Sequence of chain 1.C:
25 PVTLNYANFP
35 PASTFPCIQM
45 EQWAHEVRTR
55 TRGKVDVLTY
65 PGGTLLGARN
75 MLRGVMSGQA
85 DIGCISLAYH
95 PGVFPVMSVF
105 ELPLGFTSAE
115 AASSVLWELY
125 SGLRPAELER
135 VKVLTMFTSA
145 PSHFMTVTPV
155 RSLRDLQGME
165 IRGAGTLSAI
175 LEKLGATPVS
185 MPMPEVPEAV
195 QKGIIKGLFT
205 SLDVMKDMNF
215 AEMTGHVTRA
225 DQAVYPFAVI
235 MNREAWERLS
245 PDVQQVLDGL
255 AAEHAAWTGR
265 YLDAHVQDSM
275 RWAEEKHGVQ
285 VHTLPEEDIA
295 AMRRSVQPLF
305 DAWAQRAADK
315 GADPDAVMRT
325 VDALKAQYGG

This small molecule binds to this protein.
Small molecule (SMILES): O=C(O)C(=O)Cc1c[nH]c2ccccc12

Binding-site contacts:
Ligand atom OAC contacts residue ARG166 of chain 1.C at 2.7 Å (salt-bridge).
Ligand atom OAB contacts residue TYR229 of chain 1.C at 3.3 Å.
Ligand atom CAL contacts residue THR204 of chain 1.C at 3.4 Å.
Ligand atom NAJ contacts residue VAL208 of chain 1.C at 3.7 Å.
Ligand atom CAG contacts residue PHE231 of chain 1.C at 3.8 Å (hydrophobic).
Ligand atom CAI contacts residue TYR229 of chain 1.C at 3.5 Å (hydrophobic).
Ligand atom CAK contacts residue TYR229 of chain 1.C at 3.5 Å (hydrophobic).
Ligand atom CAE contacts residue PRO34 of chain 1.C at 3.9 Å (hydrophobic).
Ligand atom OAB contacts residue THR204 of chain 1.C at 2.6 Å (h-bond).
Ligand atom OAA contacts residue PHE231 of chain 1.C at 3.5 Å.
Ligand atom CAG contacts residue MET187 of chain 1.C at 3.9 Å (hydrophobic).
Ligand atom CAM contacts residue THR204 of chain 1.C at 3.6 Å.
Ligand atom NAJ contacts residue PHE39 of chain 1.C at 3.5 Å.
Ligand atom CAN contacts residue ASP207 of chain 1.C at 3.7 Å.
Ligand atom NAJ contacts residue SER205 of chain 1.C at 3.9 Å.
Ligand atom CAH contacts residue THR204 of chain 1.C at 3.4 Å.
Ligand atom OAA contacts residue SER90 of chain 1.C at 2.9 Å (h-bond).
Ligand atom OAB contacts residue ARG166 of chain 1.C at 3.0 Å (salt-bridge).
Ligand atom CAL contacts residue TYR229 of chain 1.C at 3.4 Å (hydrophobic).
Ligand atom CAK contacts residue TYR93 of chain 1.C at 3.4 Å (hydrophobic).
Ligand atom CAF contacts residue PRO40 of chain 1.C at 3.7 Å (hydrophobic).
Ligand atom OAA contacts residue TYR229 of chain 1.C at 3.6 Å.
Ligand atom CAL contacts residue MET187 of chain 1.C at 3.7 Å (hydrophobic).
Ligand atom CAH contacts residue PHE39 of chain 1.C at 3.7 Å (hydrophobic).
Ligand atom CAE contacts residue PRO40 of chain 1.C at 3.8 Å (hydrophobic).
Ligand atom CAD contacts residue PRO40 of chain 1.C at 3.5 Å (hydrophobic).
Ligand atom NAJ contacts residue ASP207 of chain 1.C at 2.8 Å (salt-bridge).
Ligand atom CAD contacts residue PRO34 of chain 1.C at 3.8 Å (hydrophobic).
Ligand atom CAE contacts residue MET187 of chain 1.C at 3.8 Å (hydrophobic).
Ligand atom OAC contacts residue TYR93 of chain 1.C at 2.6 Å (h-bond).
Ligand atom CAK contacts residue ARG166 of chain 1.C at 3.8 Å.
Ligand atom OAA contacts residue TYR93 of chain 1.C at 3.5 Å (h-bond).
Ligand atom OAC contacts residue MET187 of chain 1.C at 3.9 Å.
Ligand atom CAN contacts residue PHE39 of chain 1.C at 3.7 Å (hydrophobic).
Ligand atom CAF contacts residue THR38 of chain 1.C at 3.7 Å.
Ligand atom CAH contacts residue SER205 of chain 1.C at 3.3 Å.
Ligand atom OAB contacts residue MET187 of chain 1.C at 3.2 Å.
Ligand atom CAH contacts residue ASP207 of chain 1.C at 3.8 Å.
Ligand atom CAD contacts residue THR38 of chain 1.C at 3.6 Å.
Ligand atom CAI contacts residue THR204 of chain 1.C at 3.4 Å.